Sequence of chain 1.G:
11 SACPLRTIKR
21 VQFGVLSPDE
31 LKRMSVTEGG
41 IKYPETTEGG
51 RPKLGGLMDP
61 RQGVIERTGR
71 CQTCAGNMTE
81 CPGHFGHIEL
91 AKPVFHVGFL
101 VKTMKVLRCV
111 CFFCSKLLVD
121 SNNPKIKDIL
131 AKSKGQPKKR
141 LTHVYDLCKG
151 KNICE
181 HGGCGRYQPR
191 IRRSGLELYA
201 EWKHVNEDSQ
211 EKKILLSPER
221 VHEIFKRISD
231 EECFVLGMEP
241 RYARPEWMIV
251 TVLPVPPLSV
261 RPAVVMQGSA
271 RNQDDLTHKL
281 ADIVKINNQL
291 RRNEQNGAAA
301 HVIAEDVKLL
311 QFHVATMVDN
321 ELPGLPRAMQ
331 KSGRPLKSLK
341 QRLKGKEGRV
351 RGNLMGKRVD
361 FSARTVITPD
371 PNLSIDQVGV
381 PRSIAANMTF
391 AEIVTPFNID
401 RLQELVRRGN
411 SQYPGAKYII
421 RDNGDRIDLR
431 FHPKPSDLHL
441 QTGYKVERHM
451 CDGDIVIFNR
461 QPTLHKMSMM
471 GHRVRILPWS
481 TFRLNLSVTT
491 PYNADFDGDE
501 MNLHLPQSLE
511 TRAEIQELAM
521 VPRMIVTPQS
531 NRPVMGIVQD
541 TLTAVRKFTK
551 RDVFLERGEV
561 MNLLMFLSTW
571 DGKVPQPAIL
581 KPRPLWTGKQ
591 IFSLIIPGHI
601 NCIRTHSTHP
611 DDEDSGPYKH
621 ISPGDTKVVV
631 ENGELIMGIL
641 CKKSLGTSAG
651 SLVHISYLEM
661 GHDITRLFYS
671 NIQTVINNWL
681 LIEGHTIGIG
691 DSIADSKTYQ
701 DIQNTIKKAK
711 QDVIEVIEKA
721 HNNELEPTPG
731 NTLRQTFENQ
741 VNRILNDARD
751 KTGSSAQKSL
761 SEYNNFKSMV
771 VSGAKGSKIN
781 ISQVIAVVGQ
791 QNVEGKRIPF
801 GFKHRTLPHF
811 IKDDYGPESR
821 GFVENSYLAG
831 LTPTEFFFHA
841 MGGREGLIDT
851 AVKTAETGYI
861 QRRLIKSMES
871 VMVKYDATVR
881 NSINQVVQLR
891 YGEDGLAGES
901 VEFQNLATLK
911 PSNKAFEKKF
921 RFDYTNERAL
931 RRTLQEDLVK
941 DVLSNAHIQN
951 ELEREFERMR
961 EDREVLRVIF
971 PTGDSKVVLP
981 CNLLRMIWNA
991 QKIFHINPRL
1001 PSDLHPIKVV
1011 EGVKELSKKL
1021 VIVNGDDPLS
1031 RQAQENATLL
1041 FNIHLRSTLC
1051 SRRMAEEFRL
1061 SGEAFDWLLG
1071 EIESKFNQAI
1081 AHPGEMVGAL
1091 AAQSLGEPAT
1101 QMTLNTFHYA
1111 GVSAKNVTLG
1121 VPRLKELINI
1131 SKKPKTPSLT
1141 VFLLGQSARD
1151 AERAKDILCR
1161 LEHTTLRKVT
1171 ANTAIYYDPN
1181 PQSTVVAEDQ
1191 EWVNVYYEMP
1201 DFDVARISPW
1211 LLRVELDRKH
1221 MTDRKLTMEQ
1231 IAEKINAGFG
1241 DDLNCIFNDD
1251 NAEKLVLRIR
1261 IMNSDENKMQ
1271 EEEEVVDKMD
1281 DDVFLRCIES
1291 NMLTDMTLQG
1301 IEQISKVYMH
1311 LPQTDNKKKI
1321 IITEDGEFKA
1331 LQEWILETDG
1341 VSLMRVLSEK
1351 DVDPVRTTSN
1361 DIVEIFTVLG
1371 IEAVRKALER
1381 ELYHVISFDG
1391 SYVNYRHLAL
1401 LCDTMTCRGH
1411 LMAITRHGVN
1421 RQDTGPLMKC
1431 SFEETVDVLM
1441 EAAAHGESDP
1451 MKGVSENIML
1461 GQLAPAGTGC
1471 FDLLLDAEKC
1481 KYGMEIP

Binding-site contacts:
Ligand atom C contacts residue ASN792 of chain 1.G at 3.3 Å.
Ligand atom CB contacts residue GLN791 of chain 1.G at 3.2 Å.
Ligand atom O contacts residue ARG749 of chain 1.G at 3.4 Å (salt-bridge).
Ligand atom OG1 contacts residue GLN783 of chain 1.G at 3.3 Å (h-bond).
Ligand atom O contacts residue HIS1108 of chain 1.G at 3.3 Å.
Ligand atom CA contacts residue GLN791 of chain 1.G at 3.0 Å.
Ligand atom CZ3 contacts residue ARG749 of chain 1.G at 3.3 Å.
Ligand atom NE1 contacts residue ILE779 of chain 1.G at 3.4 Å.
Ligand atom O contacts residue HIS1108 of chain 1.G at 3.3 Å.
Ligand atom CD1 contacts residue ASN742 of chain 1.G at 3.2 Å.
Ligand atom CH2 contacts residue SER782 of chain 1.G at 3.3 Å.
Ligand atom CD contacts residue HIS1108 of chain 1.G at 3.3 Å.
Ligand atom OH2 contacts residue SER782 of chain 1.G at 2.4 Å (h-bond).
Ligand atom O contacts residue VAL788 of chain 1.G at 3.2 Å (h-bond).
Ligand atom OD1 contacts residue GLN718 of chain 1.H at 3.4 Å (h-bond).
Ligand atom C contacts residue GLN790 of chain 1.G at 3.0 Å.
Ligand atom CZ3 contacts residue VAL787 of chain 1.G at 3.4 Å (hydrophobic).
Ligand atom CE3 contacts residue VAL788 of chain 1.G at 3.1 Å (hydrophobic).
Ligand atom O contacts residue ASN792 of chain 1.G at 3.5 Å (h-bond).
Ligand atom CE3 contacts residue ARG749 of chain 1.G at 3.4 Å.
Ligand atom OH2 contacts residue ARG749 of chain 1.G at 3.3 Å (salt-bridge).
Ligand atom CG2 contacts residue HIS839 of chain 1.G at 3.4 Å.
Ligand atom N contacts residue HIS1108 of chain 1.G at 3.3 Å (h-bond).
Ligand atom N contacts residue GLN790 of chain 1.G at 3.4 Å (h-bond).
Ligand atom CA contacts residue ARG749 of chain 1.G at 3.2 Å.
Ligand atom N contacts residue ARG749 of chain 1.G at 3.4 Å (salt-bridge).
Ligand atom O contacts residue ASN792 of chain 1.G at 3.0 Å (h-bond).
Ligand atom C contacts residue ARG749 of chain 1.G at 3.5 Å.
Ligand atom CH2 contacts residue ARG749 of chain 1.G at 3.2 Å.
Ligand atom O contacts residue GLN791 of chain 1.G at 2.9 Å (h-bond).
Ligand atom O contacts residue GLY789 of chain 1.G at 3.2 Å.
Ligand atom C contacts residue HIS1108 of chain 1.G at 3.3 Å.
Ligand atom CG2 contacts residue GLN791 of chain 1.G at 3.0 Å.
Ligand atom N contacts residue GLN790 of chain 1.G at 3.4 Å (h-bond).
Ligand atom O contacts residue GLN790 of chain 1.G at 2.5 Å (h-bond).
Ligand atom OD1 contacts residue GLU845 of chain 1.G at 2.9 Å (salt-bridge).
Ligand atom N contacts residue HIS1108 of chain 1.G at 3.4 Å (h-bond).
Ligand atom CB contacts residue GLU845 of chain 1.G at 3.4 Å.
Ligand atom O contacts residue ASN792 of chain 1.G at 3.3 Å (h-bond).
Ligand atom C contacts residue GLN790 of chain 1.G at 3.4 Å.

Sequence of chain 1.H:
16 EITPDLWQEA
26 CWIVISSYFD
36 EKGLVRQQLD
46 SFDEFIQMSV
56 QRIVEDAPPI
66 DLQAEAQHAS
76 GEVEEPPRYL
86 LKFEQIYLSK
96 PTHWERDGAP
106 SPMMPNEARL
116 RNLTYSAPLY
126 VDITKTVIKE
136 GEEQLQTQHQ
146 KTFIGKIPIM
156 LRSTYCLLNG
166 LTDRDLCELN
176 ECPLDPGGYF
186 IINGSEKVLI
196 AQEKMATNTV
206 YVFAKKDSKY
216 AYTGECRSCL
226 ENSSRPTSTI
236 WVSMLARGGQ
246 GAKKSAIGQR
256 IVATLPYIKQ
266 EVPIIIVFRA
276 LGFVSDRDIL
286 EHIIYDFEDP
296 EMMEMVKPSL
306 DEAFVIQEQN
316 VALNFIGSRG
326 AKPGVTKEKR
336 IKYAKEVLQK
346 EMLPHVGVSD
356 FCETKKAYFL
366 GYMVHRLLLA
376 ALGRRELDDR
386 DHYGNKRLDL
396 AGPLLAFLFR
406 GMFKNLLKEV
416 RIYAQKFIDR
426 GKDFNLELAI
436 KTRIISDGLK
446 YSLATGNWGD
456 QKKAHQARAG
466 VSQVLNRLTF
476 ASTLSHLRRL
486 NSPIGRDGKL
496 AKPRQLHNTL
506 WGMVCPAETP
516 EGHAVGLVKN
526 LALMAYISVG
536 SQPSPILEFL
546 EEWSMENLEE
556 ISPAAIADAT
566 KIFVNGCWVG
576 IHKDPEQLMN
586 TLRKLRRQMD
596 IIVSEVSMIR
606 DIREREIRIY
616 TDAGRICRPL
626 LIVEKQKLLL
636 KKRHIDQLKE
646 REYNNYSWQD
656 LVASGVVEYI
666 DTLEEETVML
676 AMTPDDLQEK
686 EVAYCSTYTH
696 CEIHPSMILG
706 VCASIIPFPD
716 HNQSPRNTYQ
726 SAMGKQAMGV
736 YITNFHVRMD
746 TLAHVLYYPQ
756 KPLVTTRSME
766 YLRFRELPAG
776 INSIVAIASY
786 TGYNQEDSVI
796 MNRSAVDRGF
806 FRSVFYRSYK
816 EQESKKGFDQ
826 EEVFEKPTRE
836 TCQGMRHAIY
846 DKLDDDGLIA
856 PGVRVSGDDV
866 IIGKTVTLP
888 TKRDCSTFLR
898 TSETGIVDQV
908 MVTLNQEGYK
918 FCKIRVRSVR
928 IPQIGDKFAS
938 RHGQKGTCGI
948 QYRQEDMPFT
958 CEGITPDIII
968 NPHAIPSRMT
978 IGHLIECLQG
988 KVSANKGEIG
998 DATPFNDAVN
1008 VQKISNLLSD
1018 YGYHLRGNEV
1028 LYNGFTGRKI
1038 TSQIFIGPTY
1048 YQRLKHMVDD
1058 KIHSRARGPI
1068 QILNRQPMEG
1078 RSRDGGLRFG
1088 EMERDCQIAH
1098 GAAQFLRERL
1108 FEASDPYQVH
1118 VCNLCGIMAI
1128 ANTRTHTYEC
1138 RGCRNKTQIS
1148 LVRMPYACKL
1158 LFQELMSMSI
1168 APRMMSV

A protein and the small-molecule ligand that binds it are described below.
Small molecule (SMILES): CC[C@H](C)[C@@H]1NC(=O)CNC(=O)[C@@H]2Cc3c([nH]c4cc(O)ccc34)[S@@](=O)C[C@H](NC(=O)CNC1=O)C(=O)N[C@@H](CC(N)=O)C(=O)N1C[C@H](O)C[C@H]1C(=O)N[C@@H]([C@@H](C)[C@@H](O)CO)C(=O)N2